Sequence of chain 1.A:
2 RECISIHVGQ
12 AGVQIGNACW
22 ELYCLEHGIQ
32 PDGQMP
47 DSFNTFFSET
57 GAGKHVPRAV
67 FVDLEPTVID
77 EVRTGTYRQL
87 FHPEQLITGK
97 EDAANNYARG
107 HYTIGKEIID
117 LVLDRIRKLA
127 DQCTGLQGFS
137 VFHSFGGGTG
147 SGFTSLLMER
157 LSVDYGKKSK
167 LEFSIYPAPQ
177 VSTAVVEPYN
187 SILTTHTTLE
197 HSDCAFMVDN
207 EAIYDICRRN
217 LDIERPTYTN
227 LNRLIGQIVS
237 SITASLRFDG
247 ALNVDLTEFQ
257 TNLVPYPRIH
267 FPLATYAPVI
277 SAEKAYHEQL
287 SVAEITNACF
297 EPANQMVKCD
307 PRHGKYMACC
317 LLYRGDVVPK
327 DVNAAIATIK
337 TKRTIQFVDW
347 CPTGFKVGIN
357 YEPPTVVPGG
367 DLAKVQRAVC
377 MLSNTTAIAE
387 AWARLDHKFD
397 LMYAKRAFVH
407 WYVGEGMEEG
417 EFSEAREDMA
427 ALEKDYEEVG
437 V

The protein below binds the small molecule below.
Small molecule (SMILES): COc1cc2c(c(OC)c1OC)-c1ccc(OC)c(=O)cc1[C@@H](NC(=O)CS)CC2

Sequence of chain 1.B:
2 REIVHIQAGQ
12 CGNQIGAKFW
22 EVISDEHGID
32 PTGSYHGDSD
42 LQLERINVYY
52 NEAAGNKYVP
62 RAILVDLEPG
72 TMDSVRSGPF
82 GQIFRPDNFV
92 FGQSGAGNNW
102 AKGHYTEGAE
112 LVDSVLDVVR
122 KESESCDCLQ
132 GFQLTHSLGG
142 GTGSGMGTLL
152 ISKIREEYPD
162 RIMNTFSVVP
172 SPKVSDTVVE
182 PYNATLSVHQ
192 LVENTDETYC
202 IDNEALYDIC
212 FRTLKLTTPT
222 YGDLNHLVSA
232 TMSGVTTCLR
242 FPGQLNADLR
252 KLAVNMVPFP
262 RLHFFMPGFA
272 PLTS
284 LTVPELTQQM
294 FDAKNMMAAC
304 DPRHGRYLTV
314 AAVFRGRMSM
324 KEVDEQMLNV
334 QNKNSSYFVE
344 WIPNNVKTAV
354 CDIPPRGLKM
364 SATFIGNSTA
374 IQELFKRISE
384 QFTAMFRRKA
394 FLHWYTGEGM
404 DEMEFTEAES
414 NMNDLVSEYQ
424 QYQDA

Binding-site contacts:
Ligand atom O3 contacts residue ALA248 of chain 1.B at 3.1 Å.
Ligand atom O5 contacts residue ASN256 of chain 1.B at 3.7 Å.
Ligand atom C6 contacts residue LEU240 of chain 1.B at 3.7 Å (hydrophobic).
Ligand atom C9 contacts residue LYS252 of chain 1.B at 3.7 Å.
Ligand atom O5 contacts residue VAL181 of chain 1.A at 3.5 Å.
Ligand atom C12 contacts residue THR179 of chain 1.A at 3.8 Å.
Ligand atom C16 contacts residue ASN256 of chain 1.B at 3.8 Å.
Ligand atom O6 contacts residue VAL181 of chain 1.A at 3.0 Å.
Ligand atom C7 contacts residue ALA248 of chain 1.B at 3.5 Å (hydrophobic).
Ligand atom C16 contacts residue LYS350 of chain 1.B at 3.4 Å.
Ligand atom C6 contacts residue ALA248 of chain 1.B at 3.8 Å (hydrophobic).
Ligand atom C22 contacts residue LEU253 of chain 1.B at 3.4 Å (hydrophobic).
Ligand atom C3 contacts residue LEU253 of chain 1.B at 3.5 Å (hydrophobic).
Ligand atom C8 contacts residue LEU253 of chain 1.B at 3.5 Å (hydrophobic).
Ligand atom O5 contacts residue LYS350 of chain 1.B at 3.0 Å.
Ligand atom C6 contacts residue CYS239 of chain 1.B at 3.7 Å (hydrophobic).
Ligand atom O2 contacts residue CYS239 of chain 1.B at 2.9 Å (h-bond).
Ligand atom C18 contacts residue MET257 of chain 1.B at 3.6 Å (hydrophobic).
Ligand atom C7 contacts residue LEU253 of chain 1.B at 3.7 Å (hydrophobic).
Ligand atom C3 contacts residue CYS239 of chain 1.B at 3.8 Å (hydrophobic).
Ligand atom C9 contacts residue LEU253 of chain 1.B at 3.5 Å (hydrophobic).
Ligand atom C4 contacts residue ILE368 of chain 1.B at 3.7 Å (hydrophobic).
Ligand atom O5 contacts residue ALA180 of chain 1.A at 3.8 Å.
Ligand atom O1 contacts residue ALA314 of chain 1.B at 3.6 Å.
Ligand atom O6 contacts residue ASN256 of chain 1.B at 3.5 Å (h-bond).
Ligand atom C1 contacts residue LEU253 of chain 1.B at 3.4 Å (hydrophobic).
Ligand atom C5 contacts residue ALA248 of chain 1.B at 3.7 Å (hydrophobic).
Ligand atom C18 contacts residue VAL181 of chain 1.A at 3.8 Å (hydrophobic).
Ligand atom C17 contacts residue ASN256 of chain 1.B at 3.8 Å.
Ligand atom C5 contacts residue LEU253 of chain 1.B at 3.6 Å (hydrophobic).
Ligand atom C17 contacts residue LYS350 of chain 1.B at 3.9 Å.
Ligand atom C2 contacts residue ALA314 of chain 1.B at 2.4 Å (hydrophobic).
Ligand atom C2 contacts residue LEU253 of chain 1.B at 3.6 Å (hydrophobic).
Ligand atom O3 contacts residue CYS239 of chain 1.B at 3.3 Å (h-bond).
Ligand atom S1 contacts residue THR179 of chain 1.A at 3.9 Å.
Ligand atom C13 contacts residue THR179 of chain 1.A at 2.9 Å.
Ligand atom S1 contacts residue SER178 of chain 1.A at 3.2 Å.
Ligand atom C18 contacts residue VAL313 of chain 1.B at 3.2 Å (hydrophobic).
Ligand atom C4 contacts residue CYS239 of chain 1.B at 3.3 Å (hydrophobic).
Ligand atom C4 contacts residue VAL236 of chain 1.B at 3.7 Å (hydrophobic).